This small molecule binds to this protein.
Small molecule (SMILES): Cc1cnc(Nc2ccc(N3CCN(C)CC3)cc2)nc1Nc1cccc(S(=O)(=O)NC(C)(C)C)c1

Binding-site contacts:
Ligand atom C26 contacts residue PRO193 of chain 1.D at 3.7 Å (hydrophobic).
Ligand atom C20 contacts residue LEU251 of chain 1.D at 3.7 Å (hydrophobic).
Ligand atom N1 contacts residue PHE189 of chain 1.D at 2.9 Å (h-bond).
Ligand atom C17 contacts residue PHE189 of chain 1.D at 3.5 Å (hydrophobic).
Ligand atom C22 contacts residue TRP190 of chain 1.D at 3.9 Å (hydrophobic).
Ligand atom C16 contacts residue GLY256 of chain 1.D at 4.0 Å.
Ligand atom C20 contacts residue TRP190 of chain 1.D at 3.4 Å (hydrophobic).
Ligand atom C21 contacts residue TRP190 of chain 1.D at 3.4 Å (hydrophobic).
Ligand atom O2 contacts residue TRP190 of chain 1.D at 3.9 Å.
Ligand atom O1 contacts residue TYR191 of chain 1.D at 3.1 Å (h-bond).
Ligand atom S1 contacts residue TYR191 of chain 1.D at 3.6 Å.
Ligand atom S1 contacts residue TRP190 of chain 1.D at 3.7 Å.
Ligand atom C2 contacts residue LEU196 of chain 1.D at 4.2 Å (hydrophobic).
Ligand atom C23 contacts residue TYR191 of chain 1.D at 3.9 Å (hydrophobic).
Ligand atom C18 contacts residue LEU248 of chain 1.D at 3.9 Å (hydrophobic).
Ligand atom C22 contacts residue PHE189 of chain 1.D at 3.4 Å (hydrophobic).
Ligand atom C19 contacts residue LEU248 of chain 1.D at 3.7 Å (hydrophobic).
Ligand atom C5 contacts residue PHE189 of chain 1.D at 3.6 Å (hydrophobic).
Ligand atom C5 contacts residue TYR191 of chain 1.D at 4.0 Å (hydrophobic).
Ligand atom C14 contacts residue GLY256 of chain 1.D at 3.5 Å.
Ligand atom S1 contacts residue TRP208 of chain 1.D at 3.9 Å.
Ligand atom C11 contacts residue LEU196 of chain 1.D at 4.1 Å (hydrophobic).
Ligand atom N7 contacts residue TYR191 of chain 1.D at 2.8 Å (h-bond).
Ligand atom C4 contacts residue LEU196 of chain 1.D at 3.8 Å (hydrophobic).
Ligand atom C26 contacts residue TRP208 of chain 1.D at 3.8 Å (hydrophobic).
Ligand atom N4 contacts residue LEU196 of chain 1.D at 3.7 Å.
Ligand atom C18 contacts residue PHE189 of chain 1.D at 3.6 Å (hydrophobic).
Ligand atom C3 contacts residue LEU196 of chain 1.D at 3.8 Å (hydrophobic).
Ligand atom O1 contacts residue TRP208 of chain 1.D at 3.3 Å (h-bond).
Ligand atom C23 contacts residue TRP208 of chain 1.D at 4.1 Å (hydrophobic).
Ligand atom C2 contacts residue PHE189 of chain 1.D at 4.2 Å (hydrophobic).
Ligand atom C26 contacts residue TYR191 of chain 1.D at 3.9 Å (hydrophobic).
Ligand atom C1 contacts residue PHE189 of chain 1.D at 3.9 Å (hydrophobic).
Ligand atom C19 contacts residue TRP190 of chain 1.D at 3.7 Å (hydrophobic).
Ligand atom N2 contacts residue LEU196 of chain 1.D at 3.8 Å.
Ligand atom O2 contacts residue TRP208 of chain 1.D at 3.7 Å.
Ligand atom O1 contacts residue TRP190 of chain 1.D at 3.2 Å.
Ligand atom C22 contacts residue TYR191 of chain 1.D at 4.1 Å (hydrophobic).
Ligand atom C19 contacts residue LEU251 of chain 1.D at 3.8 Å (hydrophobic).
Ligand atom N7 contacts residue TRP208 of chain 1.D at 3.4 Å.

Sequence of chain 1.D:
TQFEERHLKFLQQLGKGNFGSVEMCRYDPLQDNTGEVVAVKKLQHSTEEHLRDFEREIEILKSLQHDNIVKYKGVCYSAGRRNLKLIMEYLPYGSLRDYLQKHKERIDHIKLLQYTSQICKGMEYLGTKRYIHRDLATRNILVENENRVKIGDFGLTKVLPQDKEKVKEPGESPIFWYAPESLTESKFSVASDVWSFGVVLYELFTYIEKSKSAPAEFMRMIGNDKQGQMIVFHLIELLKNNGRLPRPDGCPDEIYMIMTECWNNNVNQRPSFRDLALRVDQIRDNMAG